Sequence of chain 2.A:
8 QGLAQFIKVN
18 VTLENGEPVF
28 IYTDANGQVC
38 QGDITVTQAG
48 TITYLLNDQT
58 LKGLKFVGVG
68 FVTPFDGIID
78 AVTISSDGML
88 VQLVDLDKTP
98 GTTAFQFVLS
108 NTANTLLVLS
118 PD

The small molecule below binds the protein below.
Small molecule (SMILES): CC[C@H](C)[C@H](NC(=O)[C@H](CCC(N)=O)NC(=O)[C@@H]1CCCN1)C(=O)N[C@H](C(=O)N[C@@H](CC(N)=O)C(=O)N[C@@H](CCCN=C(N)N)C(=O)N1CCC[C@H]1C=O)[C@@H](C)CC

Binding-site contacts:
Ligand atom O contacts residue ILE41 of chain 2.A at 3.2 Å (h-bond).
Ligand atom CB contacts residue ASP94 of chain 2.A at 3.3 Å.
Ligand atom N contacts residue THR100 of chain 2.A at 2.8 Å (h-bond).
Ligand atom O contacts residue GLY98 of chain 2.A at 3.3 Å (h-bond).
Ligand atom O contacts residue ASP40 of chain 2.A at 3.2 Å.
Ligand atom CG2 contacts residue ASP92 of chain 2.A at 3.4 Å.
Ligand atom O contacts residue PHE102 of chain 2.A at 2.9 Å (h-bond).
Ligand atom ND2 contacts residue ILE75 of chain 2.A at 3.1 Å (h-bond).
Ligand atom O contacts residue VAL43 of chain 2.A at 3.3 Å (h-bond).
Ligand atom N contacts residue ASP94 of chain 2.A at 3.5 Å (salt-bridge).
Ligand atom O contacts residue THR44 of chain 2.A at 3.4 Å.
Ligand atom CB contacts residue GLY39 of chain 2.A at 3.5 Å.
Ligand atom OE1 contacts residue THR99 of chain 2.A at 3.5 Å.
Ligand atom N contacts residue ILE41 of chain 2.A at 3.0 Å (h-bond).
Ligand atom O contacts residue VAL43 of chain 2.A at 2.7 Å (h-bond).
Ligand atom O contacts residue THR99 of chain 2.A at 3.2 Å.
Ligand atom CA contacts residue GLY98 of chain 2.A at 3.5 Å.
Ligand atom N contacts residue GLY98 of chain 2.A at 2.8 Å (h-bond).
Ligand atom ND2 contacts residue THR96 of chain 2.A at 3.0 Å (h-bond).
Ligand atom O contacts residue ASP94 of chain 2.A at 3.1 Å (salt-bridge).
Ligand atom N contacts residue ASP94 of chain 2.A at 3.4 Å (salt-bridge).
Ligand atom O contacts residue THR42 of chain 2.A at 3.4 Å.
Ligand atom O contacts residue THR100 of chain 2.A at 2.9 Å (h-bond).
Ligand atom CA contacts residue THR100 of chain 2.A at 3.2 Å.
Ligand atom OD1 contacts residue ASP92 of chain 2.A at 2.5 Å (salt-bridge).
Ligand atom CD contacts residue PRO97 of chain 2.A at 3.4 Å (hydrophobic).
Ligand atom CA contacts residue ASP94 of chain 2.A at 3.4 Å.
Ligand atom ND2 contacts residue ASP92 of chain 2.A at 3.2 Å (salt-bridge).
Ligand atom CB contacts residue THR96 of chain 2.A at 3.2 Å.
Ligand atom CB contacts residue ASP94 of chain 2.A at 3.3 Å.
Ligand atom N contacts residue VAL43 of chain 2.A at 2.7 Å (h-bond).
Ligand atom C contacts residue ASP94 of chain 2.A at 3.4 Å.
Ligand atom N contacts residue PHE102 of chain 2.A at 2.9 Å (h-bond).
Ligand atom N contacts residue ASP40 of chain 2.A at 2.8 Å (salt-bridge).
Ligand atom CD1 contacts residue ILE49 of chain 2.A at 3.5 Å (hydrophobic).
Ligand atom O contacts residue ALA101 of chain 2.A at 3.3 Å.
Ligand atom CD contacts residue ASP119 of chain 2.A at 3.3 Å.
Ligand atom CA contacts residue ILE41 of chain 2.A at 3.4 Å (hydrophobic).
Ligand atom N contacts residue ASP119 of chain 2.A at 3.2 Å.
Ligand atom CG contacts residue ASP92 of chain 2.A at 3.4 Å.